A protein and the small-molecule ligand that binds it are described below.
Small molecule (SMILES): CC(=O)N[C@@H]1[C@@H](O)[C@H](O)[C@@H](CO)O[C@H]1O

Binding-site contacts:
Ligand atom C3 contacts residue ASN199 of chain 1.B at 3.8 Å.
Ligand atom C2 contacts residue ASN199 of chain 1.B at 2.5 Å.
Ligand atom O7 contacts residue VAL70 of chain 1.B at 4.1 Å.
Ligand atom N2 contacts residue VAL195 of chain 1.B at 4.3 Å.
Ligand atom C7 contacts residue VAL70 of chain 1.B at 4.4 Å (hydrophobic).
Ligand atom C6 contacts residue ARG226 of chain 1.B at 3.9 Å.
Ligand atom O5 contacts residue ARG226 of chain 1.B at 3.1 Å (salt-bridge).
Ligand atom C8 contacts residue VAL195 of chain 1.B at 3.6 Å (hydrophobic).
Ligand atom N2 contacts residue ASN199 of chain 1.B at 2.9 Å (h-bond).
Ligand atom C2 contacts residue ARG226 of chain 1.B at 4.5 Å.
Ligand atom C7 contacts residue ASN199 of chain 1.B at 3.6 Å.
Ligand atom C8 contacts residue VAL70 of chain 1.B at 4.3 Å (hydrophobic).
Ligand atom C1 contacts residue ARG226 of chain 1.B at 3.4 Å.
Ligand atom O5 contacts residue ASN199 of chain 1.B at 2.4 Å (h-bond).
Ligand atom C4 contacts residue ASN199 of chain 1.B at 4.2 Å.
Ligand atom C5 contacts residue ARG226 of chain 1.B at 3.5 Å.
Ligand atom O7 contacts residue ASN199 of chain 1.B at 3.9 Å.
Ligand atom C5 contacts residue ASN199 of chain 1.B at 3.7 Å.
Ligand atom C1 contacts residue ASN199 of chain 1.B at 1.4 Å.

Sequence of chain 1.B:
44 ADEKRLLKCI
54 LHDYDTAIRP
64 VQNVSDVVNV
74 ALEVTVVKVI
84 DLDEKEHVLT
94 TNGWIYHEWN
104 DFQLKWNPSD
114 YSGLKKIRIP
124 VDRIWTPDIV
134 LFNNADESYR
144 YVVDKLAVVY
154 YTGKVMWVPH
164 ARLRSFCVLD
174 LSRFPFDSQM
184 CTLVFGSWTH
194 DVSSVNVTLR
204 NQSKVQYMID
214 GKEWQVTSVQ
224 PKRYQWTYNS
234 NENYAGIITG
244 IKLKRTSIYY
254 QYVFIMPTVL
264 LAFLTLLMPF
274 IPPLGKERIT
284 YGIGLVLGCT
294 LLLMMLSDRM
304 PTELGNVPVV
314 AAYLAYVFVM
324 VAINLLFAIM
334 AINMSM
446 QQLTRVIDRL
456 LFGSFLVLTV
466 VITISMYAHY